Binding-site contacts:
Ligand atom O6 contacts residue THR383 of chain 2.A at 3.7 Å.
Ligand atom O4 contacts residue GLN319 of chain 2.A at 3.9 Å.
Ligand atom O5 contacts residue VAL320 of chain 2.A at 3.7 Å.
Ligand atom C8 contacts residue TYR381 of chain 2.A at 3.8 Å (hydrophobic).
Ligand atom O5 contacts residue THR383 of chain 2.A at 3.5 Å.
Ligand atom C1 contacts residue ASN128 of chain 1.D at 1.4 Å.
Ligand atom N2 contacts residue ASN128 of chain 1.D at 2.9 Å (h-bond).
Ligand atom C3 contacts residue ARG322 of chain 2.A at 3.9 Å.
Ligand atom C2 contacts residue ARG322 of chain 2.A at 3.7 Å.
Ligand atom O2 contacts residue ASN321 of chain 2.A at 3.7 Å.
Ligand atom C4 contacts residue GLN319 of chain 2.A at 3.4 Å.
Ligand atom C3 contacts residue GLN319 of chain 2.A at 3.4 Å.
Ligand atom O3 contacts residue ASN321 of chain 2.A at 2.9 Å (h-bond).
Ligand atom O5 contacts residue ASN128 of chain 1.D at 2.4 Å (h-bond).
Ligand atom C1 contacts residue THR383 of chain 2.A at 3.9 Å.
Ligand atom O3 contacts residue GLN319 of chain 2.A at 3.5 Å (h-bond).
Ligand atom O2 contacts residue VAL320 of chain 2.A at 3.3 Å.
Ligand atom C3 contacts residue ASN128 of chain 1.D at 3.8 Å.
Ligand atom C3 contacts residue ASN321 of chain 2.A at 3.6 Å.
Ligand atom C6 contacts residue TYR381 of chain 2.A at 3.5 Å (hydrophobic).
Ligand atom O6 contacts residue TYR381 of chain 2.A at 3.5 Å.
Ligand atom O4 contacts residue ARG322 of chain 2.A at 3.3 Å (salt-bridge).
Ligand atom O4 contacts residue ASN321 of chain 2.A at 3.6 Å (h-bond).
Ligand atom O3 contacts residue VAL320 of chain 2.A at 3.9 Å.
Ligand atom O6 contacts residue GLY382 of chain 2.A at 2.8 Å (h-bond).
Ligand atom O2 contacts residue GLN319 of chain 2.A at 2.8 Å (h-bond).
Ligand atom C5 contacts residue ASN128 of chain 1.D at 3.7 Å.
Ligand atom O5 contacts residue GLY382 of chain 2.A at 3.4 Å.
Ligand atom C6 contacts residue GLN319 of chain 2.A at 3.5 Å.
Ligand atom O5 contacts residue ASN321 of chain 2.A at 3.9 Å.
Ligand atom O3 contacts residue GLN319 of chain 2.A at 3.3 Å (h-bond).
Ligand atom C6 contacts residue GLY382 of chain 2.A at 3.5 Å.
Ligand atom O3 contacts residue ASP258 of chain 2.A at 3.9 Å.
Ligand atom C7 contacts residue ASN128 of chain 1.D at 3.7 Å.
Ligand atom C2 contacts residue GLN319 of chain 2.A at 3.5 Å.
Ligand atom O4 contacts residue ARG322 of chain 2.A at 3.3 Å (salt-bridge).
Ligand atom C2 contacts residue ASN128 of chain 1.D at 2.4 Å.
Ligand atom C8 contacts residue ASN321 of chain 2.A at 3.7 Å.
Ligand atom O2 contacts residue ARG322 of chain 2.A at 3.4 Å.
Ligand atom O6 contacts residue VAL320 of chain 2.A at 3.8 Å.

This protein binds this small molecule.
Small molecule (SMILES): CC(=O)N[C@H]1[C@H](O[C@H]2[C@H](O)[C@@H](NC(C)=O)CO[C@@H]2CO)O[C@H](CO)[C@@H](O[C@@H]2O[C@H](CO[C@H]3O[C@H](CO)[C@@H](O)[C@H](O)[C@@H]3O)[C@@H](O)[C@H](O[C@H]3O[C@H](CO)[C@@H](O)[C@H](O)[C@@H]3O[C@H]3O[C@H](CO)[C@@H](O)[C@H](O)[C@@H]3O)[C@@H]2O)[C@@H]1O

Sequence of chain 1.D:
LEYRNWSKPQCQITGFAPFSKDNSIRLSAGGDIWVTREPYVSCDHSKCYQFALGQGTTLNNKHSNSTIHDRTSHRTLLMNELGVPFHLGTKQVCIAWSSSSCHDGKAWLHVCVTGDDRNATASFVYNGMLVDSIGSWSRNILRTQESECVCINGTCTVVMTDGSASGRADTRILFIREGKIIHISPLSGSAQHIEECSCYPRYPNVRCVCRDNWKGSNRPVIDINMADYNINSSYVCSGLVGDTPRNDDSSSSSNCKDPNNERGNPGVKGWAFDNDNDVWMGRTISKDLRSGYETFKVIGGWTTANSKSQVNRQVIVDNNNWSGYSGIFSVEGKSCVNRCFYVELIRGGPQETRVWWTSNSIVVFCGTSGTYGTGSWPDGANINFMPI

Sequence of chain 2.A:
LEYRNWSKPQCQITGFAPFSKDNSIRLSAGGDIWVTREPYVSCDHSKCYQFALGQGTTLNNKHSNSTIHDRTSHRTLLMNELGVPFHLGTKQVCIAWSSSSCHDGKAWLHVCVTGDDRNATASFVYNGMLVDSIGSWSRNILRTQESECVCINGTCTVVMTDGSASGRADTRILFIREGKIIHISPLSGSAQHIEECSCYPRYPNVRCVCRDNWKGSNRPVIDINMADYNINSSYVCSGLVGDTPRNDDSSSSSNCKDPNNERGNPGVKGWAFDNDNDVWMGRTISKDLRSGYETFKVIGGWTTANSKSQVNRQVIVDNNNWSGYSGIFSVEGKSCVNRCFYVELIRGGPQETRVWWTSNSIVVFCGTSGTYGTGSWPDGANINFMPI